A small-molecule ligand and the protein it binds are described below.
Small molecule (SMILES): Nc1ncnc2c1ncn2[C@H]1C[C@H](O)[C@@H](COP(=O)(O)O)O1

Binding-site contacts:
Ligand atom P contacts residue ASN491 of chain 60.A at 3.0 Å.
Ligand atom OP1 contacts residue PHE272 of chain 60.A at 3.4 Å.
Ligand atom C5' contacts residue ASP273 of chain 60.A at 3.8 Å.
Ligand atom OP1 contacts residue ASP273 of chain 60.A at 3.3 Å.
Ligand atom P contacts residue ASP273 of chain 60.A at 2.8 Å.
Ligand atom OP2 contacts residue ASN491 of chain 60.A at 1.7 Å (h-bond).
Ligand atom P contacts residue TYR271 of chain 60.A at 4.5 Å.
Ligand atom OP1 contacts residue TYR271 of chain 60.A at 3.1 Å (h-bond).
Ligand atom OP1 contacts residue ASN491 of chain 60.A at 3.6 Å.
Ligand atom OP2 contacts residue ASP273 of chain 60.A at 2.4 Å.
Ligand atom P contacts residue PHE272 of chain 60.A at 4.3 Å.
Ligand atom O5' contacts residue ASP273 of chain 60.A at 4.1 Å.
Ligand atom C5' contacts residue ASN491 of chain 60.A at 4.0 Å.
Ligand atom O5' contacts residue ASN491 of chain 60.A at 3.5 Å (h-bond).

Sequence of chain 60.A:
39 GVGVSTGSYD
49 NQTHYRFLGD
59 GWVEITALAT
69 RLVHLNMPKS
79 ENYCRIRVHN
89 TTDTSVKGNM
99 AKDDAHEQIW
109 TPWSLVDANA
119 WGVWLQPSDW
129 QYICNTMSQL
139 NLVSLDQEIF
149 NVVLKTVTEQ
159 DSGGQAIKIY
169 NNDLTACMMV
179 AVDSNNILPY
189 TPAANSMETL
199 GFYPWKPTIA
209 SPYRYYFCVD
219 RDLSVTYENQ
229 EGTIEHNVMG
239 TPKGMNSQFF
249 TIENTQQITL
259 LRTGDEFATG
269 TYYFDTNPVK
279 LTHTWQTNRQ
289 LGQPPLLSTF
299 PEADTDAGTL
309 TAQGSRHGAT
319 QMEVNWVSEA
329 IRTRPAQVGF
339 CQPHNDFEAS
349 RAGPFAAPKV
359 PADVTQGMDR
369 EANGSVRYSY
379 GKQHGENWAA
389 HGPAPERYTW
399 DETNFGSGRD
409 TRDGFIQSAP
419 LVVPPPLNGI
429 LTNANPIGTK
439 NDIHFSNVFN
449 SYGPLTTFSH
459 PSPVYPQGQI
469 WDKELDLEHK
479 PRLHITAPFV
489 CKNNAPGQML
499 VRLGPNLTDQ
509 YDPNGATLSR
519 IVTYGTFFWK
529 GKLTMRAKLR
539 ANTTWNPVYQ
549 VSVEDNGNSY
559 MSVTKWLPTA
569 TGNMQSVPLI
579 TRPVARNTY